Sequence of chain 1.V:
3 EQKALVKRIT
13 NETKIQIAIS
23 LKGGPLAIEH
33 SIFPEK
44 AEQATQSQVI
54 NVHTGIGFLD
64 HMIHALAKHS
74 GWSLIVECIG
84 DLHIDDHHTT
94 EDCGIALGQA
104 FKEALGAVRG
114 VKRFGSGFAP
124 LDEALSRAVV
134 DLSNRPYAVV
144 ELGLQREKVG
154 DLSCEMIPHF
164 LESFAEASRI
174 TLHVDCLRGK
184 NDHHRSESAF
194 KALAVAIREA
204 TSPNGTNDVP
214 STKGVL

Binding-site contacts:
Ligand atom O11 contacts residue THR215 of chain 1.P at 3.6 Å.
Ligand atom O11 contacts residue LYS194 of chain 1.V at 3.6 Å (salt-bridge).
Ligand atom N2 contacts residue HIS91 of chain 1.B at 3.7 Å.
Ligand atom O10 contacts residue LYS194 of chain 1.V at 2.9 Å (salt-bridge).
Ligand atom C7 contacts residue GLU190 of chain 1.V at 3.3 Å.
Ligand atom O10 contacts residue ARG138 of chain 1.P at 3.6 Å.
Ligand atom N4 contacts residue HIS187 of chain 1.V at 3.0 Å (h-bond).
Ligand atom O13 contacts residue GLU190 of chain 1.V at 2.7 Å (salt-bridge).
Ligand atom C5 contacts residue HIS186 of chain 1.V at 3.3 Å.
Ligand atom P9 contacts residue LYS194 of chain 1.V at 3.8 Å.
Ligand atom C8 contacts residue GLU190 of chain 1.V at 3.7 Å.
Ligand atom O13 contacts residue HIS91 of chain 1.B at 2.8 Å (h-bond).
Ligand atom N4 contacts residue MN1 of chain 1.GA at 2.5 Å.
Ligand atom C5 contacts residue GLU190 of chain 1.V at 3.8 Å.
Ligand atom N1 contacts residue HIS186 of chain 1.V at 3.5 Å (h-bond).
Ligand atom O13 contacts residue MN1 of chain 1.IA at 1.9 Å.
Ligand atom C5 contacts residue HIS90 of chain 1.B at 3.3 Å.
Ligand atom C5 contacts residue MN1 of chain 1.GA at 3.5 Å.
Ligand atom N1 contacts residue HIS91 of chain 1.B at 3.1 Å (h-bond).
Ligand atom C5 contacts residue MN1 of chain 1.IA at 3.6 Å.
Ligand atom C7 contacts residue MN1 of chain 1.IA at 3.3 Å.
Ligand atom P9 contacts residue SER214 of chain 1.P at 3.7 Å.
Ligand atom O12 contacts residue LYS216 of chain 1.P at 2.4 Å (salt-bridge).
Ligand atom O11 contacts residue ARG116 of chain 1.P at 3.2 Å (salt-bridge).
Ligand atom O13 contacts residue HIS64 of chain 1.V at 3.1 Å (h-bond).
Ligand atom C3 contacts residue MN1 of chain 1.GA at 3.4 Å.
Ligand atom O10 contacts residue LEU124 of chain 1.V at 3.7 Å.
Ligand atom C5 contacts residue GLU94 of chain 1.B at 3.8 Å.
Ligand atom C6 contacts residue HIS91 of chain 1.B at 3.8 Å.
Ligand atom O10 contacts residue ARG116 of chain 1.P at 3.6 Å.
Ligand atom N4 contacts residue GLU94 of chain 1.B at 2.7 Å (salt-bridge).
Ligand atom O11 contacts residue SER214 of chain 1.P at 3.0 Å (h-bond).
Ligand atom N1 contacts residue GLU190 of chain 1.V at 3.2 Å (salt-bridge).
Ligand atom N2 contacts residue MN1 of chain 1.IA at 3.8 Å.
Ligand atom N4 contacts residue HIS90 of chain 1.B at 3.2 Å (h-bond).
Ligand atom C8 contacts residue GLU14 of chain 1.B at 3.7 Å.
Ligand atom N1 contacts residue MN1 of chain 1.IA at 2.7 Å.
Ligand atom C5 contacts residue HIS187 of chain 1.V at 3.4 Å.
Ligand atom O12 contacts residue SER214 of chain 1.P at 3.2 Å (h-bond).
Ligand atom C3 contacts residue GLU94 of chain 1.B at 2.9 Å.

Sequence of chain 1.P:
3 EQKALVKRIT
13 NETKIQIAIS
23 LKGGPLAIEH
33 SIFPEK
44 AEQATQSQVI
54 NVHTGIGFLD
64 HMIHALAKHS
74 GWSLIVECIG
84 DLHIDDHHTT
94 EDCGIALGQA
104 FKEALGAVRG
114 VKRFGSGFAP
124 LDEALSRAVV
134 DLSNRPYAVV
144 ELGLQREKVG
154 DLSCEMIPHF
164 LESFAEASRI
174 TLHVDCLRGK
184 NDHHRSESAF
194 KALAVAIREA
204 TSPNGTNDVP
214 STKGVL

This protein binds this small molecule.
Small molecule (SMILES): O=P(O)(O)C[C@H](O)Cn1cncn1

Sequence of chain 1.B:
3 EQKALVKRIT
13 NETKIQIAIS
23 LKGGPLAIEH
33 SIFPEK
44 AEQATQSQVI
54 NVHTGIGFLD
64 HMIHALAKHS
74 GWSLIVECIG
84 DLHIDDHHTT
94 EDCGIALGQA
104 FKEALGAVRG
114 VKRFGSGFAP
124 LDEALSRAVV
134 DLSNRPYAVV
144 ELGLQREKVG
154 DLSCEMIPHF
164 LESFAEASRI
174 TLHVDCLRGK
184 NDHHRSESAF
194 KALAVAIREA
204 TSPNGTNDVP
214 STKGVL